A small-molecule ligand and the protein it binds are described below.
Small molecule (SMILES): OC[C@H]1O[C@H](O[C@H]2[C@H](O)[C@@H](O)[C@@H](O[C@H]3[C@H](O)[C@@H](O)[C@@H](O[C@H]4[C@H](O)[C@@H](O)[C@@H](O)O[C@@H]4CO)O[C@@H]3CO)O[C@@H]2CO)[C@H](O)[C@@H](O)[C@@H]1O

Sequence of chain 1.B:
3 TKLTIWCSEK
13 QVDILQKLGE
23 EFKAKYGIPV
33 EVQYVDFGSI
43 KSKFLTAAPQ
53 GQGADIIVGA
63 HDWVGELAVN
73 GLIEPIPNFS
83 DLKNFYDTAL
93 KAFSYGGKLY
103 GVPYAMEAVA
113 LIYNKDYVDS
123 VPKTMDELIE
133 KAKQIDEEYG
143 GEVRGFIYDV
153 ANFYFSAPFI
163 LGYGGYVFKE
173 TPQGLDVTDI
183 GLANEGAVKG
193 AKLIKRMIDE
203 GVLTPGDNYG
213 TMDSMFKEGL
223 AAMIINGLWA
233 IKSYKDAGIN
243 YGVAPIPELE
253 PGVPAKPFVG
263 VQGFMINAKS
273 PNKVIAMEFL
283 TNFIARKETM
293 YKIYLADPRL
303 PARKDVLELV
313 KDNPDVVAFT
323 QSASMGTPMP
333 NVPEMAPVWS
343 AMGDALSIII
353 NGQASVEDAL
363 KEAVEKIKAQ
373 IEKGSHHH

Binding-site contacts:
Ligand atom O1 contacts residue PHE39 of chain 1.B at 3.4 Å.
Ligand atom O3 contacts residue GLN264 of chain 1.B at 3.5 Å (h-bond).
Ligand atom O2 contacts residue LYS12 of chain 1.B at 3.4 Å.
Ligand atom O1 contacts residue SER10 of chain 1.B at 3.3 Å.
Ligand atom O5 contacts residue TRP341 of chain 1.B at 3.1 Å.
Ligand atom O2 contacts residue LYS43 of chain 1.B at 3.1 Å.
Ligand atom O3 contacts residue ALA62 of chain 1.B at 3.8 Å.
Ligand atom O5 contacts residue TYR156 of chain 1.B at 3.4 Å.
Ligand atom C1 contacts residue TRP231 of chain 1.B at 3.6 Å (hydrophobic).
Ligand atom O3 contacts residue ARG301 of chain 1.B at 3.0 Å (salt-bridge).
Ligand atom O3 contacts residue TRP65 of chain 1.B at 2.9 Å (h-bond).
Ligand atom O3 contacts residue ASP64 of chain 1.B at 2.6 Å (salt-bridge).
Ligand atom C1 contacts residue TYR156 of chain 1.B at 3.6 Å (hydrophobic).
Ligand atom O6 contacts residue PHE157 of chain 1.B at 3.7 Å.
Ligand atom C3 contacts residue PHE39 of chain 1.B at 3.7 Å (hydrophobic).
Ligand atom C1 contacts residue GLU11 of chain 1.B at 3.3 Å.
Ligand atom C6 contacts residue TYR156 of chain 1.B at 3.8 Å (hydrophobic).
Ligand atom O2 contacts residue GLN264 of chain 1.B at 3.0 Å (h-bond).
Ligand atom O2 contacts residue GLU109 of chain 1.B at 2.7 Å (salt-bridge).
Ligand atom O2 contacts residue MET331 of chain 1.B at 3.7 Å.
Ligand atom O5 contacts residue PHE157 of chain 1.B at 3.8 Å.
Ligand atom O2 contacts residue SER10 of chain 1.B at 2.8 Å (h-bond).
Ligand atom O2 contacts residue ALA62 of chain 1.B at 3.2 Å.
Ligand atom C1 contacts residue TRP341 of chain 1.B at 3.5 Å (hydrophobic).
Ligand atom O6 contacts residue TRP341 of chain 1.B at 3.7 Å.
Ligand atom O1 contacts residue GLU11 of chain 1.B at 3.1 Å (salt-bridge).
Ligand atom C2 contacts residue LYS43 of chain 1.B at 3.7 Å.
Ligand atom O2 contacts residue TRP65 of chain 1.B at 3.5 Å (h-bond).
Ligand atom C2 contacts residue ASP64 of chain 1.B at 3.4 Å.
Ligand atom C3 contacts residue ASP64 of chain 1.B at 3.6 Å.
Ligand atom O2 contacts residue ARG301 of chain 1.B at 3.0 Å (salt-bridge).
Ligand atom C2 contacts residue ARG301 of chain 1.B at 3.7 Å.
Ligand atom C2 contacts residue GLU109 of chain 1.B at 3.7 Å.
Ligand atom O2 contacts residue TRP231 of chain 1.B at 3.8 Å.
Ligand atom O6 contacts residue TYR211 of chain 1.B at 3.6 Å.
Ligand atom O4 contacts residue PHE39 of chain 1.B at 3.5 Å.
Ligand atom O6 contacts residue ASN154 of chain 1.B at 2.7 Å (h-bond).
Ligand atom O2 contacts residue ASP64 of chain 1.B at 2.7 Å (salt-bridge).
Ligand atom C6 contacts residue ASN154 of chain 1.B at 3.7 Å.
Ligand atom O6 contacts residue SER342 of chain 1.B at 3.7 Å.